Sequence of chain 1.A:
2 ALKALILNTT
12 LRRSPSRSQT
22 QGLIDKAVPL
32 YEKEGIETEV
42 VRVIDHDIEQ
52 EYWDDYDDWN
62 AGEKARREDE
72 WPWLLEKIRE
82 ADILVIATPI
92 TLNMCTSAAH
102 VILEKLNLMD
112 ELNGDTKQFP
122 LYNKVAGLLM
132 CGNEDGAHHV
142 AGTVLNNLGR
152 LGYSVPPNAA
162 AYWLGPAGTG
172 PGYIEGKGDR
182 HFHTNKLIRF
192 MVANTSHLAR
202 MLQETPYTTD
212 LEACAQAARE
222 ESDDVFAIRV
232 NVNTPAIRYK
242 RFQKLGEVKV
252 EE

Sequence of chain 1.B:
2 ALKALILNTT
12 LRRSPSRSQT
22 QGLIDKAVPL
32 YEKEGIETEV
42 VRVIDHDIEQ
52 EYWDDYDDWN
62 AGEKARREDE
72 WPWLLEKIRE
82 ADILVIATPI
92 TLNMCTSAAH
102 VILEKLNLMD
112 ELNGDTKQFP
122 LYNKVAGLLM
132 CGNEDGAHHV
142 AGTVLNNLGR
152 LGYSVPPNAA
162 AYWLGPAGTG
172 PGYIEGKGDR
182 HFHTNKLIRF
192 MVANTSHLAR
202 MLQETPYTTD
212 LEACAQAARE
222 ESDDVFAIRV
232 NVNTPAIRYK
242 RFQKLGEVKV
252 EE

Sequence of chain 1.D:
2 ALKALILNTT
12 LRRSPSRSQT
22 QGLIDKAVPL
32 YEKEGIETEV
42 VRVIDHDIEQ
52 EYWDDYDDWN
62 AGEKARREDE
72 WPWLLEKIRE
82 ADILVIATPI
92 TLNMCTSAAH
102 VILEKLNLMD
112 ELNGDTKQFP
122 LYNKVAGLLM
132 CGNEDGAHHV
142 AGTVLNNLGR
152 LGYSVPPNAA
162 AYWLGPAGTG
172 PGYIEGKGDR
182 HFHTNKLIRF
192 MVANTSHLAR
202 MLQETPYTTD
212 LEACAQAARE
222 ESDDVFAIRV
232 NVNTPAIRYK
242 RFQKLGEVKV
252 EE

This protein binds this small molecule.
Small molecule (SMILES): Cc1cc2nc3c(=O)[nH]c(=O)[nH]c3[n+](CC(=O)[C@@H](O)[C@@H](O)COP(=O)(O)O)c2cc1N

Binding-site contacts:
Ligand atom N1 contacts residue TYR240 of chain 1.B at 3.4 Å.
Ligand atom O5 contacts residue CYS132 of chain 1.A at 3.1 Å (h-bond).
Ligand atom C12 contacts residue TYR240 of chain 1.B at 3.3 Å (hydrophobic).
Ligand atom O3 contacts residue PRO90 of chain 1.A at 3.5 Å.
Ligand atom O7 contacts residue ILE91 of chain 1.A at 2.7 Å (h-bond).
Ligand atom C5 contacts residue ASN134 of chain 1.A at 3.5 Å.
Ligand atom O4 contacts residue PRO90 of chain 1.A at 3.5 Å.
Ligand atom O3 contacts residue ARG13 of chain 1.A at 3.0 Å (salt-bridge).
Ligand atom N3 contacts residue ILE91 of chain 1.A at 3.4 Å (h-bond).
Ligand atom O1 contacts residue GLN20 of chain 1.A at 3.3 Å (h-bond).
Ligand atom N5 contacts residue ASP136 of chain 1.A at 2.8 Å (salt-bridge).
Ligand atom O8 contacts residue ASN94 of chain 1.A at 2.9 Å (h-bond).
Ligand atom O2 contacts residue SER19 of chain 1.A at 3.4 Å.
Ligand atom C14 contacts residue ILE91 of chain 1.A at 3.2 Å (hydrophobic).
Ligand atom O2 contacts residue GLN20 of chain 1.A at 2.8 Å (h-bond).
Ligand atom O2 contacts residue ARG13 of chain 1.A at 3.1 Å (salt-bridge).
Ligand atom N3 contacts residue LEU93 of chain 1.A at 3.2 Å (h-bond).
Ligand atom C16 contacts residue ASP136 of chain 1.A at 3.4 Å.
Ligand atom O8 contacts residue LEU93 of chain 1.A at 3.5 Å (h-bond).
Ligand atom C4 contacts residue ILE91 of chain 1.A at 3.4 Å (hydrophobic).
Ligand atom C6 contacts residue ILE91 of chain 1.A at 3.4 Å (hydrophobic).
Ligand atom O9 contacts residue GLU135 of chain 1.A at 2.7 Å (salt-bridge).
Ligand atom N3 contacts residue TYR240 of chain 1.B at 3.3 Å.
Ligand atom O1 contacts residue THR11 of chain 1.A at 3.5 Å (h-bond).
Ligand atom C12 contacts residue ILE91 of chain 1.A at 3.5 Å (hydrophobic).
Ligand atom N3 contacts residue THR92 of chain 1.A at 3.4 Å.
Ligand atom C6 contacts residue TYR240 of chain 1.B at 3.3 Å (hydrophobic).
Ligand atom O9 contacts residue GLY133 of chain 1.A at 3.4 Å.
Ligand atom O9 contacts residue ASP136 of chain 1.A at 2.7 Å (salt-bridge).
Ligand atom C14 contacts residue TYR240 of chain 1.B at 3.2 Å (hydrophobic).
Ligand atom P1 contacts residue GLN20 of chain 1.A at 3.6 Å.
Ligand atom O7 contacts residue CYS132 of chain 1.A at 3.5 Å (h-bond).
Ligand atom C13 contacts residue ILE91 of chain 1.A at 3.2 Å (hydrophobic).
Ligand atom O3 contacts residue THR11 of chain 1.A at 2.6 Å (h-bond).
Ligand atom O9 contacts residue ASN134 of chain 1.A at 2.9 Å (h-bond).
Ligand atom O1 contacts residue SER19 of chain 1.A at 2.5 Å (h-bond).
Ligand atom N1 contacts residue ILE91 of chain 1.A at 3.2 Å (h-bond).
Ligand atom O1 contacts residue THR21 of chain 1.A at 2.8 Å (h-bond).
Ligand atom N4 contacts residue ASN134 of chain 1.A at 3.1 Å (h-bond).
Ligand atom C16 contacts residue ASN134 of chain 1.A at 3.5 Å.